Sequence of chain 1.B:
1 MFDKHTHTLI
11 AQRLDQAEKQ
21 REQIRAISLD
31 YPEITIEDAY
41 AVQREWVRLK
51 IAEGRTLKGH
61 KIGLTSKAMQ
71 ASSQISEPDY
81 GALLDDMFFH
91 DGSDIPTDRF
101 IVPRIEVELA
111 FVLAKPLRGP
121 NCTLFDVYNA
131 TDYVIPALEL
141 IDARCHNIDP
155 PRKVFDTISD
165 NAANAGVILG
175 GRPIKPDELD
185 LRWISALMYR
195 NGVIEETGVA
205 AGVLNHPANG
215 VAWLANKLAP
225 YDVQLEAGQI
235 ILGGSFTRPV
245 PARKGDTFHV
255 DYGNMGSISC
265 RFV

This protein binds this small molecule.
Small molecule (SMILES): O=C([O-])C(=O)[O-]

Binding-site contacts:
Ligand atom O2 contacts residue GLY63 of chain 1.B at 3.7 Å.
Ligand atom C1 contacts residue LEU64 of chain 1.B at 3.6 Å (hydrophobic).
Ligand atom C2 contacts residue MG1 of chain 1.J at 2.9 Å.
Ligand atom O4 contacts residue SER239 of chain 1.B at 2.9 Å (h-bond).
Ligand atom O1 contacts residue GLU106 of chain 1.B at 2.8 Å (salt-bridge).
Ligand atom C2 contacts residue ILE62 of chain 1.B at 4.3 Å (hydrophobic).
Ligand atom C1 contacts residue MG1 of chain 1.J at 2.9 Å.
Ligand atom O3 contacts residue GLU106 of chain 1.B at 4.3 Å.
Ligand atom C2 contacts residue SER239 of chain 1.B at 3.8 Å.
Ligand atom O3 contacts residue LYS61 of chain 1.B at 4.2 Å.
Ligand atom O1 contacts residue GLY63 of chain 1.B at 3.8 Å.
Ligand atom O4 contacts residue MG1 of chain 1.J at 2.1 Å.
Ligand atom O1 contacts residue GLU139 of chain 1.B at 3.0 Å (salt-bridge).
Ligand atom O4 contacts residue ILE62 of chain 1.B at 4.1 Å.
Ligand atom O1 contacts residue LYS61 of chain 1.B at 2.9 Å (salt-bridge).
Ligand atom O3 contacts residue GLY63 of chain 1.B at 3.3 Å.
Ligand atom O2 contacts residue MG1 of chain 1.J at 4.1 Å.
Ligand atom O2 contacts residue GLU106 of chain 1.B at 4.3 Å.
Ligand atom C2 contacts residue GLY63 of chain 1.B at 3.5 Å.
Ligand atom O3 contacts residue MG1 of chain 1.J at 4.2 Å.
Ligand atom O2 contacts residue SER239 of chain 1.B at 3.9 Å.
Ligand atom O2 contacts residue LEU64 of chain 1.B at 3.0 Å (h-bond).
Ligand atom O1 contacts residue ILE141 of chain 1.B at 4.1 Å.
Ligand atom O4 contacts residue GLU139 of chain 1.B at 4.0 Å.
Ligand atom O4 contacts residue GLU108 of chain 1.B at 3.1 Å (salt-bridge).
Ligand atom C1 contacts residue GLU139 of chain 1.B at 4.1 Å.
Ligand atom O4 contacts residue GLY238 of chain 1.B at 3.7 Å.
Ligand atom C1 contacts residue LYS61 of chain 1.B at 4.0 Å.
Ligand atom O3 contacts residue LEU64 of chain 1.B at 3.0 Å (h-bond).
Ligand atom C2 contacts residue GLU106 of chain 1.B at 3.3 Å.
Ligand atom C1 contacts residue GLU106 of chain 1.B at 3.3 Å.
Ligand atom O3 contacts residue ASP79 of chain 1.B at 4.3 Å.
Ligand atom O2 contacts residue THR65 of chain 1.B at 3.8 Å.
Ligand atom O1 contacts residue GLU108 of chain 1.B at 4.2 Å.
Ligand atom C1 contacts residue GLY63 of chain 1.B at 3.3 Å.
Ligand atom O4 contacts residue GLY63 of chain 1.B at 4.2 Å.
Ligand atom O1 contacts residue MG1 of chain 1.J at 2.2 Å.
Ligand atom O4 contacts residue GLU106 of chain 1.B at 2.8 Å (salt-bridge).
Ligand atom C2 contacts residue LEU64 of chain 1.B at 3.6 Å (hydrophobic).
Ligand atom C2 contacts residue GLU108 of chain 1.B at 4.2 Å.